This protein binds this small molecule.
Small molecule (SMILES): C[C@@H](O)[C@@H](C)O

Binding-site contacts:
Ligand atom C4 contacts residue TRP59 of chain 6.C at 4.2 Å (hydrophobic).
Ligand atom C2 contacts residue GLU54 of chain 6.C at 4.1 Å.
Ligand atom C3 contacts residue TRP59 of chain 6.C at 3.5 Å (hydrophobic).
Ligand atom O5 contacts residue GLU54 of chain 6.C at 3.5 Å.
Ligand atom O5 contacts residue ARG79 of chain 6.C at 4.0 Å.
Ligand atom O6 contacts residue TRP59 of chain 6.C at 3.9 Å.
Ligand atom C1 contacts residue GLU54 of chain 6.C at 3.5 Å.
Ligand atom C4 contacts residue GLU54 of chain 6.C at 4.5 Å.
Ligand atom C1 contacts residue TRP59 of chain 6.C at 3.5 Å (hydrophobic).
Ligand atom C2 contacts residue ARG79 of chain 6.C at 4.1 Å.
Ligand atom C2 contacts residue TRP59 of chain 6.C at 4.1 Å (hydrophobic).

Sequence of chain 6.C:
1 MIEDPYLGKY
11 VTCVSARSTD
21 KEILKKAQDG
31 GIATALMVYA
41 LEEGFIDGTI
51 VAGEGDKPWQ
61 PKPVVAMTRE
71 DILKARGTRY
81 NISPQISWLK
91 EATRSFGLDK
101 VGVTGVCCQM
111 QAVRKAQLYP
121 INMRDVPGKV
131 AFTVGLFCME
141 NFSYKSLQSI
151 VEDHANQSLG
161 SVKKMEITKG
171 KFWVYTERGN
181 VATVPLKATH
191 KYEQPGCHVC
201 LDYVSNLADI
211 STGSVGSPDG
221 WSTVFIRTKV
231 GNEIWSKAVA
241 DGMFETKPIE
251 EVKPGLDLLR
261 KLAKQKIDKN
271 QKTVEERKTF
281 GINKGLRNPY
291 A